Binding-site contacts:
Ligand atom CD1 contacts residue PHE1125 of chain 3.QA at 3.6 Å (hydrophobic).
Ligand atom CE1 contacts residue ASN1072 of chain 3.QA at 3.3 Å.
Ligand atom CD1 contacts residue THR1121 of chain 3.QA at 3.0 Å.
Ligand atom OH contacts residue HIS1068 of chain 3.QA at 3.8 Å.
Ligand atom C contacts residue HIS1126 of chain 3.QA at 4.0 Å.
Ligand atom CG contacts residue THR1121 of chain 3.QA at 3.3 Å.
Ligand atom CG2 contacts residue GLN1063 of chain 3.QA at 3.3 Å.
Ligand atom CD2 contacts residue GLN1063 of chain 3.QA at 3.6 Å.
Ligand atom O contacts residue THR1121 of chain 3.QA at 4.0 Å.
Ligand atom CZ contacts residue ASN1072 of chain 3.QA at 3.5 Å.
Ligand atom CA contacts residue GLN1063 of chain 3.QA at 4.3 Å.
Ligand atom CD1 contacts residue ASN1122 of chain 3.QA at 4.3 Å.
Ligand atom C contacts residue VAL1202 of chain 3.QA at 4.2 Å (hydrophobic).
Ligand atom CE1 contacts residue THR1121 of chain 3.QA at 3.9 Å.
Ligand atom CD2 contacts residue THR1121 of chain 3.QA at 4.3 Å.
Ligand atom CG contacts residue ASN1072 of chain 3.QA at 4.2 Å.
Ligand atom C contacts residue GLN1063 of chain 3.QA at 3.9 Å.
Ligand atom CB contacts residue GLN1063 of chain 3.QA at 4.5 Å.
Ligand atom CD2 contacts residue PHE1125 of chain 3.QA at 4.2 Å (hydrophobic).
Ligand atom CD1 contacts residue ALA1120 of chain 3.QA at 4.3 Å (hydrophobic).
Ligand atom O contacts residue GLN1063 of chain 3.QA at 2.9 Å (h-bond).
Ligand atom CE2 contacts residue ASN1072 of chain 3.QA at 4.4 Å.
Ligand atom CD2 contacts residue HIS1126 of chain 3.QA at 3.4 Å.
Ligand atom OH contacts residue GLN1063 of chain 3.QA at 3.7 Å.
Ligand atom SD contacts residue ASN1072 of chain 3.QA at 3.7 Å.
Ligand atom O contacts residue VAL1202 of chain 3.QA at 3.2 Å.
Ligand atom O contacts residue HIS1126 of chain 3.QA at 3.3 Å (h-bond).
Ligand atom CD2 contacts residue THR1121 of chain 3.QA at 4.0 Å.
Ligand atom CA contacts residue HIS1126 of chain 3.QA at 4.3 Å.
Ligand atom OH contacts residue ASN1072 of chain 3.QA at 3.1 Å (h-bond).
Ligand atom CD1 contacts residue ASN1072 of chain 3.QA at 4.0 Å.
Ligand atom CG contacts residue HIS1126 of chain 3.QA at 4.3 Å.
Ligand atom CE2 contacts residue GLN1063 of chain 3.QA at 3.3 Å.
Ligand atom CB contacts residue THR1121 of chain 3.QA at 3.3 Å.
Ligand atom CZ contacts residue GLN1063 of chain 3.QA at 4.1 Å.
Ligand atom CD2 contacts residue LEU1129 of chain 3.QA at 4.2 Å (hydrophobic).
Ligand atom CG contacts residue GLN1063 of chain 3.QA at 4.3 Å.
Ligand atom CG contacts residue ALA1120 of chain 3.QA at 4.4 Å (hydrophobic).
Ligand atom CD1 contacts residue GLN1063 of chain 3.QA at 3.8 Å.
Ligand atom CD2 contacts residue ALA1120 of chain 3.QA at 3.5 Å (hydrophobic).

This protein binds this small molecule.
Small molecule (SMILES): CC[C@H](C)[C@H](N)C(=O)N[C@@H](CC(C)C)C(=O)N1CCC[C@H]1C(=O)N[C@@H](CCSC)C(=O)N[C@@H](Cc1ccc(O)cc1)C(=O)N[C@@H](CCCCN)C(=O)N[C@@H](CC(C)C)C(=O)N[C@@H](CO)C(=O)N1CCC[C@H]1C=O

Sequence of chain 3.QA:
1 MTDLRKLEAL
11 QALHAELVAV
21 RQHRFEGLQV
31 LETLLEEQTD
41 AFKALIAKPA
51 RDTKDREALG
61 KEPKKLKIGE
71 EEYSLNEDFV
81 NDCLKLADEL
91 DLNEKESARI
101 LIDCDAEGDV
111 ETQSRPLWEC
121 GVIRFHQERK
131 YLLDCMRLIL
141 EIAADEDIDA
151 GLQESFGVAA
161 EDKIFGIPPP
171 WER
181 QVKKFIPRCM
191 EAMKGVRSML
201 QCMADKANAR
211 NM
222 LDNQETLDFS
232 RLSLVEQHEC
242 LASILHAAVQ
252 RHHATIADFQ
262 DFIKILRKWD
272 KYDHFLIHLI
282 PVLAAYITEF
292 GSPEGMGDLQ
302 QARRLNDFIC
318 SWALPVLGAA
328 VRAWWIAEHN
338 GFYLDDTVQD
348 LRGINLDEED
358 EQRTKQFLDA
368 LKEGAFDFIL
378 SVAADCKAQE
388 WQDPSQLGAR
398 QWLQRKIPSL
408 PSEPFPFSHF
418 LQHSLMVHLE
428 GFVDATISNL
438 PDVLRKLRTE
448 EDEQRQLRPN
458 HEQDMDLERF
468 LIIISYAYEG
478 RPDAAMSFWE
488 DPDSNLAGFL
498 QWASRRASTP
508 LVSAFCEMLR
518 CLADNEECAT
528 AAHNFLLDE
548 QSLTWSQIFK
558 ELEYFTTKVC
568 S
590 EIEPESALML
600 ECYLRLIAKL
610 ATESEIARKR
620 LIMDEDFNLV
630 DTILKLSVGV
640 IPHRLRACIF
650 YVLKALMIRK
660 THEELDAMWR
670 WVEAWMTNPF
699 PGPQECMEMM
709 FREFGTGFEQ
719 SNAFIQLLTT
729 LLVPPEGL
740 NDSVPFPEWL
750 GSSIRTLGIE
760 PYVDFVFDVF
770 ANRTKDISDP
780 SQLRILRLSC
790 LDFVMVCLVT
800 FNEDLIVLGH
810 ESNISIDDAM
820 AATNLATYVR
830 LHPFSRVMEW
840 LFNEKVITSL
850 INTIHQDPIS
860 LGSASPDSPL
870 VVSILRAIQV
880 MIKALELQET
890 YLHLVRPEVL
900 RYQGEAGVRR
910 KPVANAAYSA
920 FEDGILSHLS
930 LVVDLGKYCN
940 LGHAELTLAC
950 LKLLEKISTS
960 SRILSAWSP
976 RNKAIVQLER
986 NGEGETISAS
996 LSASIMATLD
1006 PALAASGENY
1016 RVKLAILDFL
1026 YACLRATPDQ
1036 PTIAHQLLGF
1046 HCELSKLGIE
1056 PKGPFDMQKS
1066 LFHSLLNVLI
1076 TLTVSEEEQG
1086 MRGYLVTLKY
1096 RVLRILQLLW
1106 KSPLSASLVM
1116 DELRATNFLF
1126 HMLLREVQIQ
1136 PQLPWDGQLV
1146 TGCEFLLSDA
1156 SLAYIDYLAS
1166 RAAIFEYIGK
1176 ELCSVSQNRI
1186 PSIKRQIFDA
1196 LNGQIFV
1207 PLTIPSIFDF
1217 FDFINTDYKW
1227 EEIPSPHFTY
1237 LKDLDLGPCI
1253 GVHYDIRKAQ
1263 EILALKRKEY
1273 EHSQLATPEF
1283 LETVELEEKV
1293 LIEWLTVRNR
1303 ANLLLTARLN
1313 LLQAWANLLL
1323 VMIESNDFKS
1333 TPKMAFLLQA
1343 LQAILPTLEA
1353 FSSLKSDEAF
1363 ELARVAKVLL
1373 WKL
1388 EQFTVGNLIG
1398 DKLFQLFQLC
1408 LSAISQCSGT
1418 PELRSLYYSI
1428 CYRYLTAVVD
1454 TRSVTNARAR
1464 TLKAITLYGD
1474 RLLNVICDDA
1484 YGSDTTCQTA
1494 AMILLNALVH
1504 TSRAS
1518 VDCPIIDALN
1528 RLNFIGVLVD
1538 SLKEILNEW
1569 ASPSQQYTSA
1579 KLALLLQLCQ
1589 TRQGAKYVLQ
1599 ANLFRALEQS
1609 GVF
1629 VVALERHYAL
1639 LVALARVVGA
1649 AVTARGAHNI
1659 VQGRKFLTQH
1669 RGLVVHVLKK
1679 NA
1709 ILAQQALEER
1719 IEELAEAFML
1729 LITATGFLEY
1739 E